Binding-site contacts:
Ligand atom O3A contacts residue LEU30 of chain 1.V at 3.4 Å.
Ligand atom C6 contacts residue PRO32 of chain 1.V at 3.5 Å (hydrophobic).
Ligand atom O2B contacts residue THR89 of chain 1.V at 3.1 Å (h-bond).
Ligand atom O1A contacts residue K1 of chain 1.EB at 3.3 Å.
Ligand atom O1B contacts residue MG1 of chain 1.DB at 2.5 Å.
Ligand atom O2' contacts residue GLY413 of chain 1.V at 3.3 Å.
Ligand atom O2G contacts residue VAL53 of chain 1.V at 3.5 Å.
Ligand atom C6 contacts residue ASP482 of chain 1.V at 3.4 Å.
Ligand atom C5 contacts residue PRO32 of chain 1.V at 3.5 Å (hydrophobic).
Ligand atom O1A contacts residue LEU30 of chain 1.V at 3.6 Å.
Ligand atom N3B contacts residue THR89 of chain 1.V at 3.1 Å (h-bond).
Ligand atom O1G contacts residue ASP86 of chain 1.V at 2.8 Å (salt-bridge).
Ligand atom PB contacts residue MG1 of chain 1.DB at 3.5 Å.
Ligand atom O2' contacts residue ASP498 of chain 1.V at 2.5 Å (salt-bridge).
Ligand atom PG contacts residue MG1 of chain 1.DB at 3.4 Å.
Ligand atom C3' contacts residue ASP498 of chain 1.V at 3.3 Å.
Ligand atom O2B contacts residue THR88 of chain 1.V at 3.4 Å (h-bond).
Ligand atom O1B contacts residue ASP86 of chain 1.V at 2.9 Å (salt-bridge).
Ligand atom C2' contacts residue ASP498 of chain 1.V at 3.3 Å.
Ligand atom O2G contacts residue THR88 of chain 1.V at 2.9 Å (h-bond).
Ligand atom N1 contacts residue ALA483 of chain 1.V at 3.0 Å (h-bond).
Ligand atom O1B contacts residue GLY87 of chain 1.V at 3.4 Å (h-bond).
Ligand atom N6 contacts residue ASP482 of chain 1.V at 3.0 Å (salt-bridge).
Ligand atom O1A contacts residue GLY31 of chain 1.V at 3.4 Å (h-bond).
Ligand atom O3G contacts residue VAL53 of chain 1.V at 3.2 Å.
Ligand atom C2 contacts residue ALA483 of chain 1.V at 3.5 Å (hydrophobic).
Ligand atom O3' contacts residue ASP498 of chain 1.V at 3.2 Å (salt-bridge).
Ligand atom N7 contacts residue ASN153 of chain 1.V at 3.4 Å (h-bond).
Ligand atom O5' contacts residue GLY31 of chain 1.V at 3.4 Å (h-bond).
Ligand atom N3 contacts residue GLY414 of chain 1.V at 3.3 Å.
Ligand atom N1 contacts residue ASP482 of chain 1.V at 3.0 Å (salt-bridge).
Ligand atom PA contacts residue MG1 of chain 1.DB at 3.4 Å.
Ligand atom C5 contacts residue ILE496 of chain 1.V at 3.6 Å (hydrophobic).
Ligand atom O2B contacts residue GLY87 of chain 1.V at 3.3 Å.
Ligand atom O2B contacts residue THR90 of chain 1.V at 2.9 Å (h-bond).
Ligand atom O2' contacts residue GLY414 of chain 1.V at 2.7 Å (h-bond).
Ligand atom O1A contacts residue THR29 of chain 1.V at 3.4 Å (h-bond).
Ligand atom O3G contacts residue ASP51 of chain 1.V at 2.8 Å (salt-bridge).
Ligand atom O1G contacts residue MG1 of chain 1.DB at 2.1 Å.
Ligand atom O2A contacts residue MG1 of chain 1.DB at 2.0 Å.

Sequence of chain 1.V:
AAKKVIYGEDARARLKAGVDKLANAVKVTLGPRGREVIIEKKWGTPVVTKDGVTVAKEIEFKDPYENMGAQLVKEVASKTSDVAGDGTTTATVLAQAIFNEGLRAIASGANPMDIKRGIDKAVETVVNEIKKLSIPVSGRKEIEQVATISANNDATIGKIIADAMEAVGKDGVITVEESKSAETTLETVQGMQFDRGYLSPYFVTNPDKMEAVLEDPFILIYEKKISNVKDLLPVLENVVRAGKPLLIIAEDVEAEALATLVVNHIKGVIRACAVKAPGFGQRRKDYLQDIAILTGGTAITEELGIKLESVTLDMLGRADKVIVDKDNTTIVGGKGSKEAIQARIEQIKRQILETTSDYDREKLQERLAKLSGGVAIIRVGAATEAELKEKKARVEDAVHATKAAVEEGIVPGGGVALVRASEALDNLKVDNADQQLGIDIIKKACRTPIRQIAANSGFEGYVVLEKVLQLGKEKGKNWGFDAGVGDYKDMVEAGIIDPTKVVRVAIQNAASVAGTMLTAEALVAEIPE

This protein binds this small molecule.
Small molecule (SMILES): Nc1ncnc2c1ncn2[C@@H]1O[C@H](CO[P](=O)(O)O[P](=O)(O)NP(=O)(O)O)[C@@H](O)[C@H]1O